Binding-site contacts:
Ligand atom CG contacts residue ASN1072 of chain 8.MA at 4.2 Å.
Ligand atom OH contacts residue GLN1063 of chain 8.MA at 3.7 Å.
Ligand atom O contacts residue THR1121 of chain 8.MA at 4.0 Å.
Ligand atom CD2 contacts residue THR1121 of chain 8.MA at 4.0 Å.
Ligand atom OH contacts residue GLU183 of chain 8.KB at 4.0 Å.
Ligand atom CD2 contacts residue LEU1129 of chain 8.MA at 4.2 Å (hydrophobic).
Ligand atom OH contacts residue ASP182 of chain 8.KB at 3.3 Å (salt-bridge).
Ligand atom CZ contacts residue ASP182 of chain 8.KB at 4.0 Å.
Ligand atom CD2 contacts residue HIS1126 of chain 8.MA at 3.4 Å.
Ligand atom C contacts residue VAL1202 of chain 8.MA at 4.2 Å (hydrophobic).
Ligand atom CD1 contacts residue ASN1072 of chain 8.MA at 4.0 Å.
Ligand atom CZ contacts residue GLN1063 of chain 8.MA at 4.1 Å.
Ligand atom CG2 contacts residue GLN1063 of chain 8.MA at 3.3 Å.
Ligand atom CA contacts residue GLN1063 of chain 8.MA at 4.3 Å.
Ligand atom CB contacts residue THR1121 of chain 8.MA at 3.3 Å.
Ligand atom CE1 contacts residue ASN1072 of chain 8.MA at 3.3 Å.
Ligand atom CD2 contacts residue PHE1125 of chain 8.MA at 4.2 Å (hydrophobic).
Ligand atom OH contacts residue HIS1068 of chain 8.MA at 3.8 Å.
Ligand atom CD2 contacts residue GLN1063 of chain 8.MA at 3.6 Å.
Ligand atom O contacts residue GLN1063 of chain 8.MA at 2.9 Å (h-bond).
Ligand atom O contacts residue HIS1126 of chain 8.MA at 3.3 Å (h-bond).
Ligand atom CD1 contacts residue GLN1063 of chain 8.MA at 3.8 Å.
Ligand atom CD1 contacts residue PHE1125 of chain 8.MA at 3.6 Å (hydrophobic).
Ligand atom CD2 contacts residue ALA1120 of chain 8.MA at 3.5 Å (hydrophobic).
Ligand atom CZ contacts residue ASN1072 of chain 8.MA at 3.5 Å.
Ligand atom CD1 contacts residue ASN1122 of chain 8.MA at 4.3 Å.
Ligand atom SD contacts residue ASN1072 of chain 8.MA at 3.7 Å.
Ligand atom CE1 contacts residue THR1121 of chain 8.MA at 3.9 Å.
Ligand atom CD2 contacts residue THR1121 of chain 8.MA at 4.3 Å.
Ligand atom CD1 contacts residue THR1121 of chain 8.MA at 3.0 Å.
Ligand atom CG contacts residue THR1121 of chain 8.MA at 3.3 Å.
Ligand atom CE2 contacts residue GLN1063 of chain 8.MA at 3.3 Å.
Ligand atom C contacts residue HIS1126 of chain 8.MA at 4.0 Å.
Ligand atom CE2 contacts residue ASP182 of chain 8.KB at 4.2 Å.
Ligand atom CD1 contacts residue TYR141 of chain 8.PB at 3.4 Å (hydrophobic).
Ligand atom CG contacts residue HIS1126 of chain 8.MA at 4.3 Å.
Ligand atom O contacts residue VAL1202 of chain 8.MA at 3.2 Å.
Ligand atom OH contacts residue ASN1072 of chain 8.MA at 3.1 Å (h-bond).
Ligand atom C contacts residue GLN1063 of chain 8.MA at 3.9 Å.
Ligand atom CG1 contacts residue TYR141 of chain 8.PB at 3.8 Å (hydrophobic).

Sequence of chain 8.PB:
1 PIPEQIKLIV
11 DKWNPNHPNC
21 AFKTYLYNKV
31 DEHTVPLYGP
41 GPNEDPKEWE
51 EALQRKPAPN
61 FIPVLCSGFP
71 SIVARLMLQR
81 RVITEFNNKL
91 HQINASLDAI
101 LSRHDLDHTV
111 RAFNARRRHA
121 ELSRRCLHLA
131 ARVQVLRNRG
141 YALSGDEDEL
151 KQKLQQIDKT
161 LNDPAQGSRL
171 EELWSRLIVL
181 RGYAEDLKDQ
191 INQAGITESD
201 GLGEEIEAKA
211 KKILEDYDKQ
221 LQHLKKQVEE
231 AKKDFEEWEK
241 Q

Sequence of chain 8.MA:
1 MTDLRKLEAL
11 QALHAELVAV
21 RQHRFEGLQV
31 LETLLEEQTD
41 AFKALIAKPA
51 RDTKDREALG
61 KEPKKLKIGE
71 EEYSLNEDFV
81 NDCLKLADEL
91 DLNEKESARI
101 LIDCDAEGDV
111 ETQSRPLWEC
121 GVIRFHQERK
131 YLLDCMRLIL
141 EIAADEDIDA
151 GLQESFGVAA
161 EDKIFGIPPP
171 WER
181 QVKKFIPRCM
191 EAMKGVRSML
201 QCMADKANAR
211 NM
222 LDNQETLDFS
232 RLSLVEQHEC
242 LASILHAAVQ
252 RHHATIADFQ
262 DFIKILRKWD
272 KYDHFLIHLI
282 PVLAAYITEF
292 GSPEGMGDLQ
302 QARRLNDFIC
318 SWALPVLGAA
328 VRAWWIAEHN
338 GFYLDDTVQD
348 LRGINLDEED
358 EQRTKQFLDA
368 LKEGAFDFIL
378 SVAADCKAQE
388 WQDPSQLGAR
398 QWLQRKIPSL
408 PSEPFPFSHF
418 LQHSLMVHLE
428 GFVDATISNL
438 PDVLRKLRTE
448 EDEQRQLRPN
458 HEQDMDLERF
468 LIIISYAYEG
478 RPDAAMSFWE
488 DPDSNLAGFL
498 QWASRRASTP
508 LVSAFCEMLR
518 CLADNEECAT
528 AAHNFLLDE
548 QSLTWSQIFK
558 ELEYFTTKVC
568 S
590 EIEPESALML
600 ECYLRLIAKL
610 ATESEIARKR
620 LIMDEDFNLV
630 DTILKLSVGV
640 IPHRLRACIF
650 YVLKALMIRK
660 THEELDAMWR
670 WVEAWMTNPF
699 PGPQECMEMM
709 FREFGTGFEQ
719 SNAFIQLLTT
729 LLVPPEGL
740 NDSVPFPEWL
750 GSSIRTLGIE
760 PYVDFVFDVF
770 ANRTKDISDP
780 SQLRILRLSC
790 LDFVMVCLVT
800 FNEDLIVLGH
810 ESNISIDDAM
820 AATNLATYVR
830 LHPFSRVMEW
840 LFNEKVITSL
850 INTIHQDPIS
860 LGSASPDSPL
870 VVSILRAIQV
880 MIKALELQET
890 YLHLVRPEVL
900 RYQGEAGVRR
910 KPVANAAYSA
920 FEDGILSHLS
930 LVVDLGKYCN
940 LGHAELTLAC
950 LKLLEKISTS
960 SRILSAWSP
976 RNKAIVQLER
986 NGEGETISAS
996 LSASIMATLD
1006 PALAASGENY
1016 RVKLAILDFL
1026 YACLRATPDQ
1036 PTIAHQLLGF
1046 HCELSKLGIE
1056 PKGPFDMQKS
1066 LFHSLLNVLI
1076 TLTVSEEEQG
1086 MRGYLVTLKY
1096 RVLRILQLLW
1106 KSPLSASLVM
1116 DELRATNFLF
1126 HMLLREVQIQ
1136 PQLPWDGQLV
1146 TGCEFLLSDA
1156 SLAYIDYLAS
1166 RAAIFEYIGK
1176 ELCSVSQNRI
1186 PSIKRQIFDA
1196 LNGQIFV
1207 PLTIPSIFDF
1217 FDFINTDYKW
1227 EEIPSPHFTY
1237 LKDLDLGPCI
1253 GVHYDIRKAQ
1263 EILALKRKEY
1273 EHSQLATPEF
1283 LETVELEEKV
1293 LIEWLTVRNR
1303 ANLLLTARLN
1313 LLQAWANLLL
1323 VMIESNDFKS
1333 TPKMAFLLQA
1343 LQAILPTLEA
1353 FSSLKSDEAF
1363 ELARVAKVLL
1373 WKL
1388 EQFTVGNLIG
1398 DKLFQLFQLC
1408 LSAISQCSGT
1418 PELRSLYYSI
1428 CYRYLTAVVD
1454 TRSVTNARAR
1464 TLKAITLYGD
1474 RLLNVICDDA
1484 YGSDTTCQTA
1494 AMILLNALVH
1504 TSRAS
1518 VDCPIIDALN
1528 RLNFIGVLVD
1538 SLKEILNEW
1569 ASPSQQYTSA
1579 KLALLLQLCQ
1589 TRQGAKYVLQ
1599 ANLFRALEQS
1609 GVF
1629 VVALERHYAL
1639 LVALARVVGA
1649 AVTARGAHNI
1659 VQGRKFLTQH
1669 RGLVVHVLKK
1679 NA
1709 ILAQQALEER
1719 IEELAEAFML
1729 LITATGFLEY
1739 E

Sequence of chain 8.KB:
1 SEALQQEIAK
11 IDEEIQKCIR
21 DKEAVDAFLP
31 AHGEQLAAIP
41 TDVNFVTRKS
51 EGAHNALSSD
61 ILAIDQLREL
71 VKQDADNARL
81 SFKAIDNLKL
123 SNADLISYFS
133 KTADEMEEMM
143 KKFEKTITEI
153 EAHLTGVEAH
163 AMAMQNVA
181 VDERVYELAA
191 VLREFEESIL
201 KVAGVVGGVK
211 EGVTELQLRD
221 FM

A small-molecule ligand and the protein it binds are described below.
Small molecule (SMILES): CC[C@H](C)[C@H](N)C(=O)N[C@@H](CC(C)C)C(=O)N1CCC[C@H]1C(=O)N[C@@H](CCSC)C(=O)N[C@@H](Cc1ccc(O)cc1)C(=O)N[C@@H](CCCCN)C(=O)N[C@@H](CC(C)C)C(=O)N[C@@H](CO)C(=O)N1CCC[C@H]1C=O